Sequence of chain 1.D:
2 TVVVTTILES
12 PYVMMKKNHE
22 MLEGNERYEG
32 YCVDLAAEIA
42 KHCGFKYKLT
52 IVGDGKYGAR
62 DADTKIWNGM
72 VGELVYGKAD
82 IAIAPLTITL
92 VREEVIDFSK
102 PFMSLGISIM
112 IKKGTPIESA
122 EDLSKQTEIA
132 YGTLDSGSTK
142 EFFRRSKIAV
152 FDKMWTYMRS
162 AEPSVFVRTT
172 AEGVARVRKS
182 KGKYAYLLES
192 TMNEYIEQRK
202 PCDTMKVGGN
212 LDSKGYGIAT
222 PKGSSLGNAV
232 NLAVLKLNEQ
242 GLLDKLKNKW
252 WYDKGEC

Binding-site contacts:
Ligand atom C06 contacts residue TYR13 of chain 1.D at 3.7 Å (hydrophobic).
Ligand atom C05 contacts residue TYR58 of chain 1.D at 3.7 Å (hydrophobic).
Ligand atom C05 contacts residue PRO86 of chain 1.D at 3.4 Å (hydrophobic).
Ligand atom C02 contacts residue PRO86 of chain 1.D at 3.7 Å (hydrophobic).
Ligand atom N04 contacts residue TYR58 of chain 1.D at 3.6 Å.
Ligand atom O24 contacts residue LEU87 of chain 1.D at 3.8 Å.
Ligand atom C10 contacts residue MET193 of chain 1.D at 3.7 Å (hydrophobic).
Ligand atom C13 contacts residue LEU189 of chain 1.D at 3.8 Å (hydrophobic).
Ligand atom C10 contacts residue GLU10 of chain 1.D at 3.7 Å.
Ligand atom C15 contacts residue LEU135 of chain 1.D at 3.7 Å (hydrophobic).
Ligand atom C13 contacts residue GLU190 of chain 1.D at 3.4 Å.
Ligand atom C06 contacts residue TYR217 of chain 1.D at 3.7 Å (hydrophobic).
Ligand atom O19 contacts residue LEU135 of chain 1.D at 3.2 Å.
Ligand atom N09 contacts residue GLU10 of chain 1.D at 3.6 Å.
Ligand atom C16 contacts residue THR171 of chain 1.D at 3.5 Å.
Ligand atom O24 contacts residue ARG93 of chain 1.D at 2.8 Å (salt-bridge).
Ligand atom C03 contacts residue TYR58 of chain 1.D at 3.4 Å (hydrophobic).
Ligand atom C15 contacts residue THR171 of chain 1.D at 3.5 Å.
Ligand atom O19 contacts residue TYR187 of chain 1.D at 3.9 Å.
Ligand atom C03 contacts residue PRO86 of chain 1.D at 3.6 Å (hydrophobic).
Ligand atom C12 contacts residue GLU190 of chain 1.D at 3.9 Å.
Ligand atom O18 contacts residue THR140 of chain 1.D at 2.4 Å (h-bond).
Ligand atom C12 contacts residue MET193 of chain 1.D at 3.8 Å (hydrophobic).
Ligand atom O19 contacts residue LEU188 of chain 1.D at 3.8 Å.
Ligand atom O23 contacts residue TYR58 of chain 1.D at 3.9 Å.
Ligand atom O08 contacts residue GLU10 of chain 1.D at 3.5 Å (salt-bridge).
Ligand atom N01 contacts residue TYR217 of chain 1.D at 3.3 Å.
Ligand atom O18 contacts residue LEU189 of chain 1.D at 3.8 Å.
Ligand atom C22 contacts residue TYR58 of chain 1.D at 3.9 Å (hydrophobic).
Ligand atom C02 contacts residue THR88 of chain 1.D at 3.9 Å.
Ligand atom O19 contacts residue THR140 of chain 1.D at 3.8 Å.
Ligand atom O18 contacts residue GLU190 of chain 1.D at 3.8 Å.
Ligand atom N01 contacts residue THR88 of chain 1.D at 3.0 Å (h-bond).
Ligand atom O23 contacts residue ARG93 of chain 1.D at 3.2 Å (salt-bridge).
Ligand atom C17 contacts residue THR140 of chain 1.D at 3.4 Å.
Ligand atom C22 contacts residue ARG93 of chain 1.D at 3.7 Å.
Ligand atom O24 contacts residue THR88 of chain 1.D at 2.9 Å (h-bond).
Ligand atom C07 contacts residue GLU10 of chain 1.D at 3.5 Å.
Ligand atom O08 contacts residue MET193 of chain 1.D at 2.8 Å.
Ligand atom N01 contacts residue PRO86 of chain 1.D at 3.0 Å (h-bond).

A protein and the small-molecule ligand that binds it are described below.
Small molecule (SMILES): N[C@H](Cn1ccc(=O)n(Cc2ccc(C(=O)O)cc2)c1=O)C(=O)O